Sequence of chain 1.C:
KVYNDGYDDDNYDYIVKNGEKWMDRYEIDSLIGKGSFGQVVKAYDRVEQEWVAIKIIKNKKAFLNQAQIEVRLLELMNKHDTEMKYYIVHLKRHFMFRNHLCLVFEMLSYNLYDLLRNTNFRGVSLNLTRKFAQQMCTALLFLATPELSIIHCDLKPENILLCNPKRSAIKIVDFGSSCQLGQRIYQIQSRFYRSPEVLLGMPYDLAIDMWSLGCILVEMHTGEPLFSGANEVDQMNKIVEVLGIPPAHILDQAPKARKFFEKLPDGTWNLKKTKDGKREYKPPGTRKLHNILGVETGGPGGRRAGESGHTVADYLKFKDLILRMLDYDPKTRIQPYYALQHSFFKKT

This small molecule binds to this protein.
Small molecule (SMILES): O=c1c2c(ccc3nc(-c4cccnc4)sc32)ncn1C1CC1

Binding-site contacts:
Ligand atom O contacts residue ILE41 of chain 1.C at 3.9 Å.
Ligand atom N2 contacts residue LYS64 of chain 1.C at 2.9 Å (salt-bridge).
Ligand atom C15 contacts residue PHE46 of chain 1.C at 3.4 Å (hydrophobic).
Ligand atom N3 contacts residue VAL182 of chain 1.C at 3.7 Å.
Ligand atom C4 contacts residue ILE41 of chain 1.C at 3.7 Å (hydrophobic).
Ligand atom C11 contacts residue VAL182 of chain 1.C at 3.9 Å (hydrophobic).
Ligand atom C13 contacts residue LYS64 of chain 1.C at 3.7 Å.
Ligand atom C5 contacts residue TYR119 of chain 1.C at 3.8 Å (hydrophobic).
Ligand atom N1 contacts residue ILE41 of chain 1.C at 3.7 Å.
Ligand atom N1 contacts residue LEU170 of chain 1.C at 3.9 Å.
Ligand atom C6 contacts residue TYR119 of chain 1.C at 4.0 Å (hydrophobic).
Ligand atom C10 contacts residue LEU170 of chain 1.C at 3.9 Å (hydrophobic).
Ligand atom C2 contacts residue ALA62 of chain 1.C at 3.6 Å (hydrophobic).
Ligand atom N1 contacts residue SER118 of chain 1.C at 4.0 Å.
Ligand atom N2 contacts residue ASP183 of chain 1.C at 3.4 Å.
Ligand atom N contacts residue ALA62 of chain 1.C at 3.9 Å.
Ligand atom O contacts residue LEU170 of chain 1.C at 3.9 Å.
Ligand atom C13 contacts residue ASP183 of chain 1.C at 3.7 Å.
Ligand atom C8 contacts residue VAL182 of chain 1.C at 3.9 Å (hydrophobic).
Ligand atom C1 contacts residue LEU170 of chain 1.C at 3.4 Å (hydrophobic).
Ligand atom C8 contacts residue PHE114 of chain 1.C at 3.8 Å (hydrophobic).
Ligand atom C3 contacts residue SER118 of chain 1.C at 4.0 Å.
Ligand atom C14 contacts residue LYS64 of chain 1.C at 3.6 Å.
Ligand atom C14 contacts residue ASP183 of chain 1.C at 3.2 Å.
Ligand atom N contacts residue GLU115 of chain 1.C at 4.0 Å.
Ligand atom N contacts residue MET116 of chain 1.C at 3.9 Å.
Ligand atom C3 contacts residue MET116 of chain 1.C at 3.6 Å (hydrophobic).
Ligand atom C3 contacts residue LEU117 of chain 1.C at 3.2 Å (hydrophobic).
Ligand atom N contacts residue LEU117 of chain 1.C at 3.0 Å (h-bond).
Ligand atom C contacts residue ILE41 of chain 1.C at 3.8 Å (hydrophobic).
Ligand atom C6 contacts residue SER118 of chain 1.C at 3.3 Å.
Ligand atom C6 contacts residue LEU117 of chain 1.C at 3.6 Å (hydrophobic).
Ligand atom C9 contacts residue VAL182 of chain 1.C at 4.0 Å (hydrophobic).
Ligand atom C contacts residue LEU170 of chain 1.C at 3.5 Å (hydrophobic).
Ligand atom C15 contacts residue ASP183 of chain 1.C at 3.9 Å.
Ligand atom C5 contacts residue SER118 of chain 1.C at 3.4 Å.
Ligand atom C7 contacts residue ALA62 of chain 1.C at 3.6 Å (hydrophobic).
Ligand atom C2 contacts residue LEU170 of chain 1.C at 3.8 Å (hydrophobic).
Ligand atom C14 contacts residue PHE46 of chain 1.C at 3.3 Å (hydrophobic).
Ligand atom C7 contacts residue GLU115 of chain 1.C at 3.4 Å.